Sequence of chain 1.A:
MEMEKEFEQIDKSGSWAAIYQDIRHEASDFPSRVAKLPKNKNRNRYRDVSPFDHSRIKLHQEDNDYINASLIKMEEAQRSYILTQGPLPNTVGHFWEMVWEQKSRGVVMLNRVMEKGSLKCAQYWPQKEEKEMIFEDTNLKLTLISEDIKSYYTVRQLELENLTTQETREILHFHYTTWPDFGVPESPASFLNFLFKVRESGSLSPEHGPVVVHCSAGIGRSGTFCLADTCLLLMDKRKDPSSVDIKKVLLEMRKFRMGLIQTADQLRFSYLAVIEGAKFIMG

Binding-site contacts:
Ligand atom C8 contacts residue GLN157 of chain 1.A at 4.3 Å.
Ligand atom C9 contacts residue VAL155 of chain 1.A at 4.0 Å (hydrophobic).
Ligand atom C1 contacts residue LEU172 of chain 1.A at 4.2 Å (hydrophobic).
Ligand atom C8 contacts residue VAL155 of chain 1.A at 3.3 Å (hydrophobic).
Ligand atom C4 contacts residue GLU200 of chain 1.A at 4.0 Å.
Ligand atom C2 contacts residue SER201 of chain 1.A at 4.1 Å.
Ligand atom C9 contacts residue GLN157 of chain 1.A at 4.3 Å.
Ligand atom O1 contacts residue LEU172 of chain 1.A at 4.2 Å.
Ligand atom C6 contacts residue LEU172 of chain 1.A at 3.9 Å (hydrophobic).
Ligand atom C3 contacts residue SER201 of chain 1.A at 3.4 Å.
Ligand atom C6 contacts residue SER201 of chain 1.A at 4.3 Å.
Ligand atom C11 contacts residue GLN157 of chain 1.A at 3.4 Å.
Ligand atom N1 contacts residue VAL155 of chain 1.A at 4.3 Å.
Ligand atom C4 contacts residue SER201 of chain 1.A at 3.4 Å.
Ligand atom C10 contacts residue GLN157 of chain 1.A at 3.6 Å.
Ligand atom N1 contacts residue GLN157 of chain 1.A at 4.5 Å.
Ligand atom C7 contacts residue VAL155 of chain 1.A at 4.2 Å (hydrophobic).
Ligand atom C4 contacts residue LYS197 of chain 1.A at 4.5 Å.
Ligand atom C5 contacts residue PHE174 of chain 1.A at 4.0 Å (hydrophobic).
Ligand atom C3 contacts residue GLU200 of chain 1.A at 3.7 Å.
Ligand atom C5 contacts residue SER201 of chain 1.A at 3.7 Å.
Ligand atom C7 contacts residue LEU172 of chain 1.A at 3.7 Å (hydrophobic).
Ligand atom O1 contacts residue ARG105 of chain 1.A at 4.3 Å.

This protein binds this small molecule.
Small molecule (SMILES): Oc1ccccc1CN1CCOCC1